Sequence of chain 53.E:
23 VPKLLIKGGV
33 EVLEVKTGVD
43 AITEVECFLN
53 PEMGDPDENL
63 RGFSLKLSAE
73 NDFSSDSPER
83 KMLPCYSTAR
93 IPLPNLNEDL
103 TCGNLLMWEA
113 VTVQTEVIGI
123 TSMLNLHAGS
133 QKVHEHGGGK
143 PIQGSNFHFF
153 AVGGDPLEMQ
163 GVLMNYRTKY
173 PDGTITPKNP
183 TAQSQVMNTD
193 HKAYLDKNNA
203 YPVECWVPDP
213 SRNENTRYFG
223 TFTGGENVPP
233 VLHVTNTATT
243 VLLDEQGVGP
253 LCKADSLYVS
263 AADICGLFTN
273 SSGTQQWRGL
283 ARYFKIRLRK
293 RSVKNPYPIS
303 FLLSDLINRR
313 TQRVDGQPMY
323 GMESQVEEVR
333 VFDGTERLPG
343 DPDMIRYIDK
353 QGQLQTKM

This protein binds this small molecule.
Small molecule (SMILES): CC(=O)N[C@H]1[C@H]([C@H](O)[C@H](O)CO)O[C@@](O[C@H](CO)[C@@H](O)[C@@H]2O[C@@H](C(=O)O)C[C@H](O)[C@H]2NC(C)=O)(C(=O)O)C[C@@H]1O

Sequence of chain 53.D:
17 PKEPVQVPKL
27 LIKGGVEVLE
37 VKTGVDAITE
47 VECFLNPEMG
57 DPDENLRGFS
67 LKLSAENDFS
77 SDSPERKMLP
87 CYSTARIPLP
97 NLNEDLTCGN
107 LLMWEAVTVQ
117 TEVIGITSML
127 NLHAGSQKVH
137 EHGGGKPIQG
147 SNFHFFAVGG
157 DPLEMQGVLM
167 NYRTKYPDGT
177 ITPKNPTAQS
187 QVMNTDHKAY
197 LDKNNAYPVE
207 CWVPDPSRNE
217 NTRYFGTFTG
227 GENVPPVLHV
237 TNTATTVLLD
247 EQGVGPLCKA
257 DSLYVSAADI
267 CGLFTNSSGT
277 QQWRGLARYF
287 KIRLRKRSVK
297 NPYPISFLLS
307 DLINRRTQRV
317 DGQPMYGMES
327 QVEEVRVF

Sequence of chain 53.C:
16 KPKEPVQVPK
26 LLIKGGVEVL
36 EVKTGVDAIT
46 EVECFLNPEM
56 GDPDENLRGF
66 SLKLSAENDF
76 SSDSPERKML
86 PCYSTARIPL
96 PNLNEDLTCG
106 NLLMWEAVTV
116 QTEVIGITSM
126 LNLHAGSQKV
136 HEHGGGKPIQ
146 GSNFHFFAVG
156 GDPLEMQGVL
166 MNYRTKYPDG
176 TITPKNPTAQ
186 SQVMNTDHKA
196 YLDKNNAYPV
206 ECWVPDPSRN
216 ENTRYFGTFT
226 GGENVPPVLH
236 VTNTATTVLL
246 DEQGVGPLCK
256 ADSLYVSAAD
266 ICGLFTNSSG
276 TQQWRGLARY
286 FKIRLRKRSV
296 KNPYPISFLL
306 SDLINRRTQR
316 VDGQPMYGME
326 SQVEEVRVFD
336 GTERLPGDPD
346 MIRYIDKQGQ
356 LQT

Binding-site contacts:
Ligand atom N5 contacts residue ASN272 of chain 53.D at 3.3 Å (h-bond).
Ligand atom O1B contacts residue THR276 of chain 53.D at 3.5 Å (h-bond).
Ligand atom O7 contacts residue LEU62 of chain 53.D at 3.5 Å.
Ligand atom O8 contacts residue THR276 of chain 53.D at 3.8 Å.
Ligand atom O8 contacts residue LYS68 of chain 53.D at 3.5 Å.
Ligand atom C11 contacts residue GLN278 of chain 53.D at 3.5 Å.
Ligand atom O1B contacts residue SER274 of chain 53.D at 2.4 Å (h-bond).
Ligand atom C7 contacts residue GLN278 of chain 53.D at 3.8 Å.
Ligand atom C5 contacts residue LYS68 of chain 53.D at 3.7 Å.
Ligand atom C9 contacts residue GLN278 of chain 53.D at 3.2 Å.
Ligand atom C11 contacts residue LEU62 of chain 53.D at 3.9 Å (hydrophobic).
Ligand atom C1 contacts residue THR276 of chain 53.D at 3.4 Å.
Ligand atom O1A contacts residue THR276 of chain 53.D at 2.6 Å (h-bond).
Ligand atom O10 contacts residue PHE75 of chain 53.E at 2.6 Å.
Ligand atom C11 contacts residue PHE65 of chain 53.D at 3.8 Å (hydrophobic).
Ligand atom O8 contacts residue ASN272 of chain 53.D at 3.4 Å (h-bond).
Ligand atom C6 contacts residue ASN272 of chain 53.D at 3.7 Å.
Ligand atom C11 contacts residue PHE270 of chain 53.D at 3.9 Å (hydrophobic).
Ligand atom C10 contacts residue LYS68 of chain 53.D at 3.8 Å.
Ligand atom C10 contacts residue PHE75 of chain 53.E at 2.7 Å (hydrophobic).
Ligand atom O1A contacts residue SER274 of chain 53.D at 3.8 Å.
Ligand atom O9 contacts residue LEU67 of chain 53.D at 3.2 Å.
Ligand atom O1B contacts residue LYS68 of chain 53.D at 3.6 Å.
Ligand atom C11 contacts residue PHE75 of chain 53.E at 1.8 Å (hydrophobic).
Ligand atom C9 contacts residue LYS68 of chain 53.D at 3.8 Å.
Ligand atom C11 contacts residue HIS138 of chain 53.C at 3.3 Å.
Ligand atom O9 contacts residue LYS68 of chain 53.D at 2.8 Å (salt-bridge).
Ligand atom N5 contacts residue PHE75 of chain 53.E at 3.8 Å.
Ligand atom C11 contacts residue THR276 of chain 53.D at 3.4 Å.
Ligand atom N5 contacts residue GLN278 of chain 53.D at 3.9 Å.
Ligand atom O8 contacts residue GLN278 of chain 53.D at 3.5 Å (h-bond).
Ligand atom C11 contacts residue LYS68 of chain 53.D at 3.7 Å.
Ligand atom O1A contacts residue ASN272 of chain 53.D at 3.6 Å (h-bond).
Ligand atom C10 contacts residue LEU62 of chain 53.D at 3.5 Å (hydrophobic).
Ligand atom C6 contacts residue LYS68 of chain 53.D at 3.8 Å.
Ligand atom C1 contacts residue SER274 of chain 53.D at 3.4 Å.
Ligand atom C8 contacts residue GLN278 of chain 53.D at 3.7 Å.
Ligand atom O10 contacts residue LEU62 of chain 53.D at 3.1 Å.
Ligand atom N5 contacts residue LYS68 of chain 53.D at 2.9 Å (salt-bridge).
Ligand atom C11 contacts residue ASN272 of chain 53.D at 3.6 Å.